Sequence of chain 1.B:
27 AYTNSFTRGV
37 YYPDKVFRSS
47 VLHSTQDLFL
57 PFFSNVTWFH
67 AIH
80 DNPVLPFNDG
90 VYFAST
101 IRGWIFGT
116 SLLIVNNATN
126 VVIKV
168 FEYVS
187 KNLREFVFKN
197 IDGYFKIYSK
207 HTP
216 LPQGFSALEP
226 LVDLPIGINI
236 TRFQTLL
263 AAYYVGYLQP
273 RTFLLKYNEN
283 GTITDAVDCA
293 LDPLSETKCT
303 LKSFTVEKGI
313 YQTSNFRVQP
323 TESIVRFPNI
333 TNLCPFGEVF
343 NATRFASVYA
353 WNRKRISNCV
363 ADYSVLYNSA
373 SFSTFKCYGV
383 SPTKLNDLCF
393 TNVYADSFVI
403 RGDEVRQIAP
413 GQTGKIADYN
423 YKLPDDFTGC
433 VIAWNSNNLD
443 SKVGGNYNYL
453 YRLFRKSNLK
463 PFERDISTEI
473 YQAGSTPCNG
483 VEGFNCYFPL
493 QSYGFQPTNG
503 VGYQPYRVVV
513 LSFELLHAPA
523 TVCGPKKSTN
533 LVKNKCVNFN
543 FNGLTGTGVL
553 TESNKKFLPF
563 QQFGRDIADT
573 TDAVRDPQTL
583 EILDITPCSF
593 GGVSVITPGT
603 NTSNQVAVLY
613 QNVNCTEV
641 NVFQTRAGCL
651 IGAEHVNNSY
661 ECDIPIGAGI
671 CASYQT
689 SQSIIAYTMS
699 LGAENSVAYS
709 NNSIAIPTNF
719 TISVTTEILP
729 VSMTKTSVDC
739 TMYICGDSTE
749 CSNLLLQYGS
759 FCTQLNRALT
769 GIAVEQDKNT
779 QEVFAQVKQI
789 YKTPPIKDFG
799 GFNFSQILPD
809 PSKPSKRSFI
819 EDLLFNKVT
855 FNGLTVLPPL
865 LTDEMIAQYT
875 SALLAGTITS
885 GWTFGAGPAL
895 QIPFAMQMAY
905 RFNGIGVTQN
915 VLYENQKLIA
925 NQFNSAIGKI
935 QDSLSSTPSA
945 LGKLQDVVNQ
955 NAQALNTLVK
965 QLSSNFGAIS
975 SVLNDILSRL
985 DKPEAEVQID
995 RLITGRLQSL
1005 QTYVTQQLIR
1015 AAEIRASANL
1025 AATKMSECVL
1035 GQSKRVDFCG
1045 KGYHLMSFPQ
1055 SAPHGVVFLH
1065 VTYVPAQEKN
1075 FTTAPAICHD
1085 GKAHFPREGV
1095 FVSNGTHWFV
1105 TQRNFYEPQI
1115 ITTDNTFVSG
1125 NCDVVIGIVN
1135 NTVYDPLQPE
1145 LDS

Binding-site contacts:
Ligand atom C3 contacts residue ASN801 of chain 1.B at 3.8 Å.
Ligand atom C7 contacts residue ASN801 of chain 1.B at 3.5 Å.
Ligand atom N2 contacts residue ASN801 of chain 1.B at 2.9 Å (h-bond).
Ligand atom O6 contacts residue GLN804 of chain 1.B at 3.6 Å (h-bond).
Ligand atom C4 contacts residue ASN801 of chain 1.B at 4.2 Å.
Ligand atom C6 contacts residue SER803 of chain 1.B at 4.2 Å.
Ligand atom C1 contacts residue SER803 of chain 1.B at 3.4 Å.
Ligand atom C5 contacts residue SER803 of chain 1.B at 3.5 Å.
Ligand atom O7 contacts residue ASN801 of chain 1.B at 3.7 Å.
Ligand atom C5 contacts residue ASN801 of chain 1.B at 3.6 Å.
Ligand atom C1 contacts residue ASN801 of chain 1.B at 1.4 Å.
Ligand atom C2 contacts residue ASN801 of chain 1.B at 2.4 Å.
Ligand atom O5 contacts residue SER803 of chain 1.B at 3.4 Å (h-bond).
Ligand atom O5 contacts residue ASN801 of chain 1.B at 2.3 Å (h-bond).
Ligand atom O6 contacts residue SER803 of chain 1.B at 3.5 Å (h-bond).

The small molecule below binds the protein below.
Small molecule (SMILES): CC(=O)N[C@@H]1[C@@H](O)[C@H](O)[C@@H](CO)O[C@H]1O